This small molecule binds to this protein.
Small molecule (SMILES): COc1ccc2[nH]cc(CCNC(=O)C(C)(C)C)c2c1

Binding-site contacts:
Ligand atom C15 contacts residue MET74 of chain 9.A at 3.7 Å (hydrophobic).
Ligand atom C3 contacts residue GLY9 of chain 9.A at 4.2 Å.
Ligand atom C1 contacts residue LEU102 of chain 9.A at 4.1 Å (hydrophobic).
Ligand atom C8 contacts residue HIS138 of chain 5.A at 3.9 Å.
Ligand atom C12 contacts residue VAL135 of chain 5.A at 3.5 Å (hydrophobic).
Ligand atom C5 contacts residue ALA37 of chain 9.A at 3.2 Å (hydrophobic).
Ligand atom C7 contacts residue PHE70 of chain 9.A at 3.5 Å (hydrophobic).
Ligand atom C11 contacts residue GLU134 of chain 5.A at 4.3 Å.
Ligand atom C8 contacts residue ASP72 of chain 9.A at 3.7 Å.
Ligand atom N1 contacts residue HIS138 of chain 5.A at 4.1 Å.
Ligand atom C13 contacts residue LEU102 of chain 9.A at 4.3 Å (hydrophobic).
Ligand atom O contacts residue ASN106 of chain 9.A at 3.1 Å (h-bond).
Ligand atom C11 contacts residue LEU102 of chain 9.A at 3.6 Å (hydrophobic).
Ligand atom C2 contacts residue PRO8 of chain 9.A at 4.0 Å (hydrophobic).
Ligand atom C7 contacts residue MET74 of chain 9.A at 3.7 Å (hydrophobic).
Ligand atom C9 contacts residue LEU73 of chain 9.A at 4.2 Å (hydrophobic).
Ligand atom C13 contacts residue ASN106 of chain 9.A at 3.4 Å.
Ligand atom C12 contacts residue GLU134 of chain 5.A at 4.0 Å.
Ligand atom O contacts residue PRO8 of chain 9.A at 4.1 Å.
Ligand atom C12 contacts residue LEU73 of chain 9.A at 4.1 Å (hydrophobic).
Ligand atom C2 contacts residue ARG88 of chain 9.A at 3.6 Å.
Ligand atom C5 contacts residue PHE70 of chain 9.A at 4.0 Å (hydrophobic).
Ligand atom C9 contacts residue MET74 of chain 9.A at 3.9 Å (hydrophobic).
Ligand atom C contacts residue ARG88 of chain 9.A at 3.4 Å.
Ligand atom O contacts residue LEU102 of chain 9.A at 4.1 Å.
Ligand atom C6 contacts residue PHE70 of chain 9.A at 3.8 Å (hydrophobic).
Ligand atom C7 contacts residue ASP72 of chain 9.A at 3.8 Å.
Ligand atom C1 contacts residue PRO8 of chain 9.A at 3.9 Å (hydrophobic).
Ligand atom C contacts residue LEU102 of chain 9.A at 3.9 Å (hydrophobic).
Ligand atom C3 contacts residue ARG88 of chain 9.A at 4.0 Å.
Ligand atom C contacts residue GLU99 of chain 9.A at 4.2 Å.
Ligand atom N contacts residue ALA37 of chain 9.A at 3.6 Å.
Ligand atom O contacts residue MET74 of chain 9.A at 4.0 Å.
Ligand atom C contacts residue LEU86 of chain 9.A at 3.9 Å (hydrophobic).
Ligand atom C contacts residue ASN106 of chain 9.A at 3.4 Å.
Ligand atom O1 contacts residue LEU73 of chain 9.A at 3.4 Å.
Ligand atom C2 contacts residue LEU102 of chain 9.A at 3.8 Å (hydrophobic).
Ligand atom C8 contacts residue MET74 of chain 9.A at 3.9 Å (hydrophobic).
Ligand atom O contacts residue LEU86 of chain 9.A at 4.1 Å.
Ligand atom O1 contacts residue MET74 of chain 9.A at 2.8 Å (h-bond).

Sequence of chain 5.A:
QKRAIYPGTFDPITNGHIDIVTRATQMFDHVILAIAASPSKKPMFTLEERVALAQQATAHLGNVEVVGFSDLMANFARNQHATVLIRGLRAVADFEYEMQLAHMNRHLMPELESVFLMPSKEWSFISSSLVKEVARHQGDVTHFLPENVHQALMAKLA

Sequence of chain 9.A:
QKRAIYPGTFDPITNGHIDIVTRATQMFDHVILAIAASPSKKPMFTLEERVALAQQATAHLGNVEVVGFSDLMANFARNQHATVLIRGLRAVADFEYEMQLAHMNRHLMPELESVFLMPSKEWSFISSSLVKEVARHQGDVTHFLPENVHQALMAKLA